The protein below binds the small molecule below.
Small molecule (SMILES): O=C(O)CCC(=O)C(=O)O

Binding-site contacts:
Ligand atom C3 contacts residue NI1 of chain 1.J at 4.2 Å.
Ligand atom O3 contacts residue LEU234 of chain 1.B at 3.8 Å.
Ligand atom O2 contacts residue GLN131 of chain 1.B at 3.2 Å (h-bond).
Ligand atom C4 contacts residue GLY223 of chain 1.B at 3.7 Å.
Ligand atom O2 contacts residue ASN122 of chain 1.B at 3.2 Å (h-bond).
Ligand atom C5 contacts residue GLY223 of chain 1.B at 3.9 Å.
Ligand atom O5 contacts residue HIS134 of chain 1.B at 3.2 Å (h-bond).
Ligand atom O5 contacts residue ASP136 of chain 1.B at 4.1 Å.
Ligand atom C3 contacts residue GLN131 of chain 1.B at 3.3 Å.
Ligand atom C2 contacts residue NI1 of chain 1.J at 2.8 Å.
Ligand atom O4 contacts residue GLY165 of chain 1.B at 4.0 Å.
Ligand atom C2 contacts residue GLN131 of chain 1.B at 3.2 Å.
Ligand atom O2 contacts residue NI1 of chain 1.J at 3.9 Å.
Ligand atom C5 contacts residue LEU234 of chain 1.B at 4.2 Å (hydrophobic).
Ligand atom C1 contacts residue ASP136 of chain 1.B at 4.2 Å.
Ligand atom C2 contacts residue HIS221 of chain 1.B at 3.9 Å.
Ligand atom O1 contacts residue HIS134 of chain 1.B at 2.8 Å (h-bond).
Ligand atom C3 contacts residue GLY223 of chain 1.B at 4.2 Å.
Ligand atom O1 contacts residue HIS221 of chain 1.B at 3.7 Å.
Ligand atom C1 contacts residue ASN122 of chain 1.B at 4.0 Å.
Ligand atom O1 contacts residue NI1 of chain 1.J at 1.9 Å (h-bond).
Ligand atom C1 contacts residue GLN131 of chain 1.B at 3.7 Å.
Ligand atom O4 contacts residue ARG232 of chain 1.B at 3.0 Å (salt-bridge).
Ligand atom O5 contacts residue HIS221 of chain 1.B at 2.7 Å (h-bond).
Ligand atom C5 contacts residue THR167 of chain 1.B at 3.5 Å.
Ligand atom C4 contacts residue GLN131 of chain 1.B at 3.9 Å.
Ligand atom C1 contacts residue NI1 of chain 1.J at 2.7 Å.
Ligand atom O3 contacts residue ASN122 of chain 1.B at 3.5 Å.
Ligand atom O4 contacts residue GLY223 of chain 1.B at 3.6 Å.
Ligand atom C1 contacts residue HIS134 of chain 1.B at 3.6 Å.
Ligand atom O5 contacts residue GLN131 of chain 1.B at 3.6 Å (h-bond).
Ligand atom C4 contacts residue THR167 of chain 1.B at 4.0 Å.
Ligand atom C2 contacts residue HIS134 of chain 1.B at 3.8 Å.
Ligand atom C3 contacts residue ASN122 of chain 1.B at 3.9 Å.
Ligand atom O1 contacts residue ASP136 of chain 1.B at 3.0 Å (salt-bridge).
Ligand atom O5 contacts residue NI1 of chain 1.J at 2.1 Å (h-bond).
Ligand atom O2 contacts residue ASN75 of chain 1.B at 3.4 Å.
Ligand atom C5 contacts residue ARG232 of chain 1.B at 3.5 Å.
Ligand atom O3 contacts residue ARG232 of chain 1.B at 2.8 Å (salt-bridge).
Ligand atom O4 contacts residue THR167 of chain 1.B at 2.6 Å (h-bond).

Sequence of chain 1.B:
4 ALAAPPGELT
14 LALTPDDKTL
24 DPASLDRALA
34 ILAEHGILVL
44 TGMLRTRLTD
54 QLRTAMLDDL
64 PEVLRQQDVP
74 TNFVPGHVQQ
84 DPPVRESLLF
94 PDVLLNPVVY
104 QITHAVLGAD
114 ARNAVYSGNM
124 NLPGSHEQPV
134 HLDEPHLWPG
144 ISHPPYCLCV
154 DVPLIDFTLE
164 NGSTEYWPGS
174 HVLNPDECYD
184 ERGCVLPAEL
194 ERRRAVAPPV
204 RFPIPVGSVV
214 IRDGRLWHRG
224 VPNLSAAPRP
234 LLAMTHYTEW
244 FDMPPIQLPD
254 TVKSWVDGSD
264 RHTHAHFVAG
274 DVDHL